Binding-site contacts:
Ligand atom CK7 contacts residue TYR249 of chain 6.A at 3.5 Å (hydrophobic).
Ligand atom CK4 contacts residue PHE186 of chain 6.A at 4.0 Å (hydrophobic).
Ligand atom OK2 contacts residue TYR249 of chain 6.A at 2.6 Å (h-bond).
Ligand atom CK1 contacts residue PHE186 of chain 6.A at 3.6 Å (hydrophobic).
Ligand atom CK6 contacts residue PHE186 of chain 6.A at 3.5 Å (hydrophobic).
Ligand atom OK2 contacts residue FE21 of chain 6.B at 2.0 Å.
Ligand atom CK4 contacts residue TYR249 of chain 6.A at 3.8 Å (hydrophobic).
Ligand atom CK2 contacts residue HIS240 of chain 6.A at 3.5 Å.
Ligand atom CK3 contacts residue TYR249 of chain 6.A at 3.0 Å (hydrophobic).
Ligand atom OK2 contacts residue HIS209 of chain 6.A at 2.7 Å.
Ligand atom CK9 contacts residue HIS208 of chain 6.A at 3.9 Å.
Ligand atom CK6 contacts residue HIS240 of chain 6.A at 3.3 Å.
Ligand atom CK4 contacts residue HIS240 of chain 6.A at 3.2 Å.
Ligand atom OK2 contacts residue HIS240 of chain 6.A at 4.0 Å.
Ligand atom CK5 contacts residue HIS240 of chain 6.A at 3.4 Å.
Ligand atom OK1 contacts residue GLU260 of chain 6.A at 3.2 Å (salt-bridge).
Ligand atom CK5 contacts residue ASN242 of chain 6.A at 3.5 Å.
Ligand atom OK1 contacts residue HIS145 of chain 6.A at 3.1 Å (h-bond).
Ligand atom CK3 contacts residue HIS209 of chain 6.A at 4.0 Å.
Ligand atom CK1 contacts residue HIS240 of chain 6.A at 3.5 Å.
Ligand atom CK5 contacts residue HIS194 of chain 6.A at 3.6 Å.
Ligand atom CK8 contacts residue HIS209 of chain 6.A at 3.9 Å.
Ligand atom CK3 contacts residue FE21 of chain 6.B at 2.9 Å.
Ligand atom CKC contacts residue THR280 of chain 6.A at 3.7 Å.
Ligand atom CK6 contacts residue ILE172 of chain 6.A at 3.8 Å (hydrophobic).
Ligand atom OK1 contacts residue HIS194 of chain 6.A at 3.1 Å (h-bond).
Ligand atom CKA contacts residue PHE201 of chain 6.A at 4.0 Å (hydrophobic).
Ligand atom CKA contacts residue HIS208 of chain 6.A at 3.7 Å.
Ligand atom CK9 contacts residue PHE201 of chain 6.A at 3.7 Å (hydrophobic).
Ligand atom CK2 contacts residue TYR249 of chain 6.A at 3.4 Å (hydrophobic).
Ligand atom OK1 contacts residue HIS240 of chain 6.A at 3.5 Å (h-bond).
Ligand atom CK5 contacts residue PHE186 of chain 6.A at 3.7 Å (hydrophobic).
Ligand atom CK6 contacts residue ASN242 of chain 6.A at 3.3 Å.
Ligand atom CK4 contacts residue FE21 of chain 6.B at 2.9 Å.
Ligand atom CKC contacts residue TYR249 of chain 6.A at 3.5 Å (hydrophobic).
Ligand atom OK1 contacts residue FE21 of chain 6.B at 2.2 Å.
Ligand atom CK4 contacts residue HIS194 of chain 6.A at 3.6 Å.
Ligand atom CK1 contacts residue THR280 of chain 6.A at 3.9 Å.
Ligand atom OK2 contacts residue GLU260 of chain 6.A at 3.3 Å (salt-bridge).
Ligand atom CK3 contacts residue HIS240 of chain 6.A at 3.5 Å.

Sequence of chain 6.A:
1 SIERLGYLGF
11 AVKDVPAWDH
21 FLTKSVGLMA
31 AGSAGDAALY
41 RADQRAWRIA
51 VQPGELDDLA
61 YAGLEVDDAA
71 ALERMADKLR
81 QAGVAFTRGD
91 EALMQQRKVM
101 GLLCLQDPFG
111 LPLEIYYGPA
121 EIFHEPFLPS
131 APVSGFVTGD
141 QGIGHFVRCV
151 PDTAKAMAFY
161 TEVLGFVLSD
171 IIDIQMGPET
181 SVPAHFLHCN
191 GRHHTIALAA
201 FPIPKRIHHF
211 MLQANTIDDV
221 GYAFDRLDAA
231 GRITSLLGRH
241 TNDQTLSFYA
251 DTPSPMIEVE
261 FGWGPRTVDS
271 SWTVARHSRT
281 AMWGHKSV

This small molecule binds to this protein.
Small molecule (SMILES): Oc1cccc(-c2ccccc2)c1O